Sequence of chain 1.H:
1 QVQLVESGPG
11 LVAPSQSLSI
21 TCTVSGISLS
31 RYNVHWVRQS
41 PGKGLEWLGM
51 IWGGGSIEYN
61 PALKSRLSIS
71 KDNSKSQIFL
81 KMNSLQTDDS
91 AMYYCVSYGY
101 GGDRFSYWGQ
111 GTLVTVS

The protein below binds the small molecule below.
Small molecule (SMILES): O=[N+]([O-])c1ccc(O)cc1

Sequence of chain 1.G:
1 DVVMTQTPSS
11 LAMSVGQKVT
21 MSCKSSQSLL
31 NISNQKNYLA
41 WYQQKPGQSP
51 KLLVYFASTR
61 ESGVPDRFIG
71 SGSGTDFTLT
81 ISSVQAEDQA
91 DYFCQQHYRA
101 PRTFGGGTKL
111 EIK

Binding-site contacts:
Ligand atom N1 contacts residue TYR55 of chain 1.G at 4.1 Å.
Ligand atom C5 contacts residue PHE105 of chain 1.H at 3.8 Å (hydrophobic).
Ligand atom N1 contacts residue PHE56 of chain 1.G at 3.4 Å (h-bond).
Ligand atom O2 contacts residue LEU39 of chain 1.G at 3.2 Å.
Ligand atom O2 contacts residue TYR55 of chain 1.G at 3.4 Å.
Ligand atom N1 contacts residue LEU39 of chain 1.G at 3.7 Å.
Ligand atom O3 contacts residue TYR38 of chain 1.G at 3.3 Å.
Ligand atom O2 contacts residue PHE56 of chain 1.G at 3.1 Å (h-bond).
Ligand atom C2 contacts residue HIS97 of chain 1.G at 4.0 Å.
Ligand atom C6 contacts residue HIS97 of chain 1.G at 3.6 Å.
Ligand atom C3 contacts residue PHE56 of chain 1.G at 4.4 Å (hydrophobic).
Ligand atom C6 contacts residue TYR98 of chain 1.H at 4.4 Å (hydrophobic).
Ligand atom C3 contacts residue TYR38 of chain 1.G at 4.3 Å (hydrophobic).
Ligand atom O3 contacts residue LEU39 of chain 1.G at 3.0 Å (h-bond).
Ligand atom C5 contacts residue HIS97 of chain 1.G at 3.8 Å.
Ligand atom C4 contacts residue HIS97 of chain 1.G at 4.1 Å.
Ligand atom C4 contacts residue TYR98 of chain 1.H at 4.3 Å (hydrophobic).
Ligand atom OH contacts residue TYR98 of chain 1.H at 3.5 Å.
Ligand atom O3 contacts residue TYR55 of chain 1.G at 4.5 Å.
Ligand atom O2 contacts residue HIS97 of chain 1.G at 4.0 Å.
Ligand atom C2 contacts residue PHE56 of chain 1.G at 3.8 Å (hydrophobic).
Ligand atom C6 contacts residue TYR55 of chain 1.G at 4.3 Å (hydrophobic).
Ligand atom N1 contacts residue HIS97 of chain 1.G at 4.1 Å.
Ligand atom OH contacts residue PHE105 of chain 1.H at 4.3 Å.
Ligand atom C6 contacts residue ALA40 of chain 1.G at 4.4 Å (hydrophobic).
Ligand atom C4 contacts residue PHE105 of chain 1.H at 4.1 Å (hydrophobic).
Ligand atom C1 contacts residue TYR55 of chain 1.G at 4.4 Å (hydrophobic).
Ligand atom O3 contacts residue ASN37 of chain 1.G at 3.7 Å.
Ligand atom C2 contacts residue TYR38 of chain 1.G at 3.9 Å (hydrophobic).
Ligand atom N1 contacts residue TYR38 of chain 1.G at 4.2 Å.
Ligand atom C1 contacts residue HIS97 of chain 1.G at 3.9 Å.
Ligand atom C5 contacts residue TYR98 of chain 1.H at 3.6 Å (hydrophobic).
Ligand atom N1 contacts residue ALA40 of chain 1.G at 4.2 Å.
Ligand atom C3 contacts residue HIS97 of chain 1.G at 4.4 Å.
Ligand atom C1 contacts residue PHE56 of chain 1.G at 4.5 Å (hydrophobic).
Ligand atom O2 contacts residue ALA40 of chain 1.G at 3.3 Å.
Ligand atom O3 contacts residue HIS97 of chain 1.G at 4.4 Å.
Ligand atom O3 contacts residue PHE56 of chain 1.G at 3.3 Å (h-bond).
Ligand atom C6 contacts residue PHE105 of chain 1.H at 4.2 Å (hydrophobic).